This small molecule binds to this protein.
Small molecule (SMILES): CC(=O)N[C@@H]1[C@@H](O)[C@H](O)[C@@H](CO)O[C@H]1O

Sequence of chain 1.M:
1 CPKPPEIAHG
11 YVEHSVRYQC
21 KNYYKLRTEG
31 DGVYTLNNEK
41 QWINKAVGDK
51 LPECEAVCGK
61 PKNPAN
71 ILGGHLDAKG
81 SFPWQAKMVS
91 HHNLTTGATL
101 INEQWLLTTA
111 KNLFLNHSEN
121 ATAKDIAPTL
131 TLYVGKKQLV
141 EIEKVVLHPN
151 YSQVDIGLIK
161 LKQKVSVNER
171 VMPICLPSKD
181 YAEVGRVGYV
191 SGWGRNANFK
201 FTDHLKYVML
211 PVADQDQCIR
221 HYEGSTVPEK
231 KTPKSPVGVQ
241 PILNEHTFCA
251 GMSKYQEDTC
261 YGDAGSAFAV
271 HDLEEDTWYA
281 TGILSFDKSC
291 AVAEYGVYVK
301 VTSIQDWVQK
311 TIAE

Binding-site contacts:
Ligand atom O6 contacts residue ASN93 of chain 1.M at 4.4 Å.
Ligand atom N2 contacts residue ASN93 of chain 1.M at 3.0 Å (h-bond).
Ligand atom C2 contacts residue ASN93 of chain 1.M at 2.6 Å.
Ligand atom C8 contacts residue PHE201 of chain 1.M at 3.5 Å (hydrophobic).
Ligand atom C7 contacts residue ASN93 of chain 1.M at 4.3 Å.
Ligand atom C4 contacts residue ASN93 of chain 1.M at 4.3 Å.
Ligand atom C5 contacts residue ASN93 of chain 1.M at 3.5 Å.
Ligand atom C3 contacts residue ASN93 of chain 1.M at 3.9 Å.
Ligand atom O5 contacts residue ASN93 of chain 1.M at 2.4 Å (h-bond).
Ligand atom C1 contacts residue ASN93 of chain 1.M at 1.4 Å.